Sequence of chain 1.C:
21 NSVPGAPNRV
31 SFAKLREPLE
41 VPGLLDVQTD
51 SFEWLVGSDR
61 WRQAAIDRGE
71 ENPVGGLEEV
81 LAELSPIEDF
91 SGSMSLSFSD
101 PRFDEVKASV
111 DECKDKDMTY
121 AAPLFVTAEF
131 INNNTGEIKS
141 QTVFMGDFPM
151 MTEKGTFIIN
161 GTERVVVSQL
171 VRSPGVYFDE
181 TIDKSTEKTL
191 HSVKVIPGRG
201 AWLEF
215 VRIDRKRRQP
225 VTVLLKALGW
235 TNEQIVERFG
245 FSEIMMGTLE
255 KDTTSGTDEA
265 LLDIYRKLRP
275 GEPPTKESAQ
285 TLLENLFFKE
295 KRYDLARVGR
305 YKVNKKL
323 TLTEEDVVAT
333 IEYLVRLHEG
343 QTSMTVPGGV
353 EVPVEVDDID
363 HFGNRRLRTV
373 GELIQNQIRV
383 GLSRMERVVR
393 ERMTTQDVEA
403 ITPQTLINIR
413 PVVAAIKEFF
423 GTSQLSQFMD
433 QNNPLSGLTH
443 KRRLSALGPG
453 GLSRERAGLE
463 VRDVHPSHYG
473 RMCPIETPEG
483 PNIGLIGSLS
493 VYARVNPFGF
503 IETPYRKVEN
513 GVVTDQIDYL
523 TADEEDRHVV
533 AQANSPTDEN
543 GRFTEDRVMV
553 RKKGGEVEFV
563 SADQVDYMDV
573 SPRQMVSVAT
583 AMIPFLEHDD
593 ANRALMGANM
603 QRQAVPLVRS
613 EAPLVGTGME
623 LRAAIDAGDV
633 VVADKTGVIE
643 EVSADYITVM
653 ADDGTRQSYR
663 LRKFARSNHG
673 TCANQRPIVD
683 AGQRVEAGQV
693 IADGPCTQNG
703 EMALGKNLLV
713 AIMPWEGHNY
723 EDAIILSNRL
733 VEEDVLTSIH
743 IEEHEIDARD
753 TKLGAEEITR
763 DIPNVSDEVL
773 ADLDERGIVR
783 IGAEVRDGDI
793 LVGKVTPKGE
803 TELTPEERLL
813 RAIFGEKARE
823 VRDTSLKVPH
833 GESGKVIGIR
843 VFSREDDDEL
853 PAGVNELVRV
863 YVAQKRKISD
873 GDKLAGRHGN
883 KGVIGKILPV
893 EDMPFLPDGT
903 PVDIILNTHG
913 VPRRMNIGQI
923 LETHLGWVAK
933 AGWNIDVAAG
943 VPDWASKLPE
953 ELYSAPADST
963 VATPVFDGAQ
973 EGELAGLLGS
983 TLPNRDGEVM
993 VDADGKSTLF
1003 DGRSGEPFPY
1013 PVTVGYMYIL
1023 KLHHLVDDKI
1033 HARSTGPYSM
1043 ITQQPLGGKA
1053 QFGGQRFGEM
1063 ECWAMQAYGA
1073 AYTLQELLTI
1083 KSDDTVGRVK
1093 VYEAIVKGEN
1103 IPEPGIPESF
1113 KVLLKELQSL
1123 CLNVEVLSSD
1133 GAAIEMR

A protein and the small-molecule ligand that binds it are described below.
Small molecule (SMILES): CO[C@H]1/C=C/O[C@@]2(C)Oc3c(C)c(O)c4c(O)c(c(/C=N/N5CCN(C)CC5)c(O)c4c3C2=O)NC(=O)/C(C)=C\C=C[C@H](C)[C@H](O)[C@@H](C)[C@@H](O)[C@@H](C)[C@H](OC(C)=O)[C@@H]1C

Binding-site contacts:
Ligand atom O1 contacts residue SER447 of chain 1.C at 3.6 Å (h-bond).
Ligand atom C32 contacts residue ASP432 of chain 1.C at 3.6 Å.
Ligand atom O6 contacts residue GLN429 of chain 1.C at 3.8 Å.
Ligand atom C16 contacts residue ARG445 of chain 1.C at 3.4 Å.
Ligand atom O2 contacts residue SER447 of chain 1.C at 2.0 Å (h-bond).
Ligand atom O1 contacts residue ILE488 of chain 1.C at 3.8 Å.
Ligand atom O7 contacts residue GLU368 of chain 1.F at 3.2 Å (salt-bridge).
Ligand atom O9 contacts residue PHE430 of chain 1.C at 2.9 Å (h-bond).
Ligand atom C23 contacts residue PHE430 of chain 1.C at 3.5 Å (hydrophobic).
Ligand atom O2 contacts residue GLN429 of chain 1.C at 3.0 Å (h-bond).
Ligand atom O10 contacts residue HIS442 of chain 1.C at 3.4 Å.
Ligand atom O5 contacts residue GLN426 of chain 1.C at 3.4 Å (h-bond).
Ligand atom C39 contacts residue SO41 of chain 1.Q at 2.8 Å.
Ligand atom C38 contacts residue SO41 of chain 1.Q at 3.0 Å.
Ligand atom O9 contacts residue GLN429 of chain 1.C at 3.3 Å.
Ligand atom C35 contacts residue GLU368 of chain 1.F at 3.7 Å.
Ligand atom C37 contacts residue SER428 of chain 1.C at 3.6 Å.
Ligand atom C14 contacts residue LEU449 of chain 1.C at 3.5 Å (hydrophobic).
Ligand atom O8 contacts residue PHE430 of chain 1.C at 3.2 Å.
Ligand atom C8 contacts residue GLN429 of chain 1.C at 3.4 Å.
Ligand atom N4 contacts residue SO41 of chain 1.Q at 3.4 Å (h-bond).
Ligand atom C17 contacts residue ARG604 of chain 1.C at 3.5 Å.
Ligand atom C13 contacts residue GLN426 of chain 1.C at 3.7 Å.
Ligand atom C32 contacts residue PHE430 of chain 1.C at 2.9 Å (hydrophobic).
Ligand atom O1 contacts residue ARG445 of chain 1.C at 3.0 Å.
Ligand atom O6 contacts residue GLN426 of chain 1.C at 3.8 Å.
Ligand atom C8 contacts residue SER447 of chain 1.C at 2.9 Å.
Ligand atom C37 contacts residue SER425 of chain 1.C at 3.2 Å.
Ligand atom C17 contacts residue ARG445 of chain 1.C at 3.4 Å.
Ligand atom C1 contacts residue ILE488 of chain 1.C at 3.7 Å (hydrophobic).
Ligand atom C14 contacts residue SER447 of chain 1.C at 3.6 Å.
Ligand atom C34 contacts residue GLN429 of chain 1.C at 3.4 Å.
Ligand atom C20 contacts residue ASP432 of chain 1.C at 3.5 Å.
Ligand atom C32 contacts residue HIS671 of chain 1.C at 3.6 Å.
Ligand atom C36 contacts residue GLU368 of chain 1.F at 3.4 Å.
Ligand atom O9 contacts residue HIS442 of chain 1.C at 3.3 Å.
Ligand atom C7 contacts residue SER447 of chain 1.C at 3.6 Å.
Ligand atom C19 contacts residue ASP432 of chain 1.C at 3.3 Å.
Ligand atom C30 contacts residue ARG445 of chain 1.C at 2.8 Å.
Ligand atom C13 contacts residue ARG456 of chain 1.C at 3.4 Å.

Sequence of chain 1.F:
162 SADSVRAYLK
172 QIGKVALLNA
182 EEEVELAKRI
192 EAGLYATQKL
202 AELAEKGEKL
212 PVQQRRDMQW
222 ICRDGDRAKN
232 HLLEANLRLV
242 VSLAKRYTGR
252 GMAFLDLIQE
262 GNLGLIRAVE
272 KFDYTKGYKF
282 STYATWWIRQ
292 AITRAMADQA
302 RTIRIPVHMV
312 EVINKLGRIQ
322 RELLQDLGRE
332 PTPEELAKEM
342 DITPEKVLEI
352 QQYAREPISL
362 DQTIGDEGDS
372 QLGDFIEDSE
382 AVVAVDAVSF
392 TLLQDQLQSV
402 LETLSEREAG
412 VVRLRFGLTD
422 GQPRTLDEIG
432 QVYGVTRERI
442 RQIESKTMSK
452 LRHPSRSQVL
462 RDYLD